Sequence of chain 1.A:
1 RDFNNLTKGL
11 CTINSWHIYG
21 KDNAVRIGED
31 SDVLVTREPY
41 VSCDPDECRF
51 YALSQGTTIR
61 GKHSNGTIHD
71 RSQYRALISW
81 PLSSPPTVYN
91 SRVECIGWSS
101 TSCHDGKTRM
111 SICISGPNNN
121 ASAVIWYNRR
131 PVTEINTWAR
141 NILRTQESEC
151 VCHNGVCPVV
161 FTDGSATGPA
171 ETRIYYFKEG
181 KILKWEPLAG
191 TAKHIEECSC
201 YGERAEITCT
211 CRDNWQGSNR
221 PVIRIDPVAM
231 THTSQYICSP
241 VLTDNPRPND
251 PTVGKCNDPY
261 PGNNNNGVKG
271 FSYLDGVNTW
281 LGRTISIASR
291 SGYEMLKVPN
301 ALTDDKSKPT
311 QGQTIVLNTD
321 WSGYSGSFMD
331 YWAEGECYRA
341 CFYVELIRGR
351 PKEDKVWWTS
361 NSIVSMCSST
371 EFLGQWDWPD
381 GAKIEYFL

The protein below binds the small molecule below.
Small molecule (SMILES): CCC(CC)O[C@@H]1C=C(C(=O)O)C[C@H](N)[C@H]1NC(C)=O

Binding-site contacts:
Ligand atom C10 contacts residue ARG71 of chain 1.A at 3.7 Å.
Ligand atom O1B contacts residue ARG37 of chain 1.A at 2.8 Å (salt-bridge).
Ligand atom C91 contacts residue ASN214 of chain 1.A at 3.8 Å.
Ligand atom O10 contacts residue ARG71 of chain 1.A at 2.6 Å (salt-bridge).
Ligand atom C3 contacts residue ASP70 of chain 1.A at 3.3 Å.
Ligand atom N4 contacts residue GLU38 of chain 1.A at 2.8 Å (salt-bridge).
Ligand atom C3 contacts residue GLU38 of chain 1.A at 3.5 Å.
Ligand atom C8 contacts residue ARG144 of chain 1.A at 4.0 Å.
Ligand atom O1B contacts residue ARG290 of chain 1.A at 2.9 Å (salt-bridge).
Ligand atom C2 contacts residue TYR324 of chain 1.A at 2.9 Å (hydrophobic).
Ligand atom O1A contacts residue TYR324 of chain 1.A at 3.4 Å (h-bond).
Ligand atom O1A contacts residue ARG290 of chain 1.A at 2.7 Å (salt-bridge).
Ligand atom C5 contacts residue ASP70 of chain 1.A at 3.9 Å.
Ligand atom C82 contacts residue ARG144 of chain 1.A at 4.1 Å.
Ligand atom C1 contacts residue TYR324 of chain 1.A at 3.0 Å (hydrophobic).
Ligand atom C3 contacts residue TYR324 of chain 1.A at 3.2 Å (hydrophobic).
Ligand atom C3 contacts residue ARG37 of chain 1.A at 3.7 Å.
Ligand atom C7 contacts residue TYR324 of chain 1.A at 3.3 Å (hydrophobic).
Ligand atom C4 contacts residue GLU38 of chain 1.A at 3.5 Å.
Ligand atom C9 contacts residue GLU196 of chain 1.A at 3.5 Å.
Ligand atom C6 contacts residue GLU197 of chain 1.A at 3.7 Å.
Ligand atom C1 contacts residue ARG290 of chain 1.A at 3.5 Å.
Ligand atom C4 contacts residue TYR324 of chain 1.A at 3.7 Å (hydrophobic).
Ligand atom C7 contacts residue GLU197 of chain 1.A at 4.1 Å.
Ligand atom C82 contacts residue ARG71 of chain 1.A at 3.8 Å.
Ligand atom C82 contacts residue ILE142 of chain 1.A at 3.9 Å (hydrophobic).
Ligand atom C81 contacts residue ARG144 of chain 1.A at 3.8 Å.
Ligand atom C4 contacts residue ASP70 of chain 1.A at 3.4 Å.
Ligand atom C7 contacts residue ARG212 of chain 1.A at 3.9 Å.
Ligand atom C6 contacts residue TYR324 of chain 1.A at 3.9 Å (hydrophobic).
Ligand atom O1A contacts residue ARG212 of chain 1.A at 3.2 Å (salt-bridge).
Ligand atom C11 contacts residue ILE142 of chain 1.A at 3.9 Å (hydrophobic).
Ligand atom C1 contacts residue ARG37 of chain 1.A at 3.9 Å.
Ligand atom N4 contacts residue ASP70 of chain 1.A at 2.6 Å (salt-bridge).
Ligand atom C1 contacts residue ARG212 of chain 1.A at 3.9 Å.
Ligand atom O10 contacts residue ASP70 of chain 1.A at 3.3 Å.
Ligand atom C11 contacts residue TRP98 of chain 1.A at 3.7 Å (hydrophobic).
Ligand atom C11 contacts residue ARG71 of chain 1.A at 4.1 Å.
Ligand atom O1B contacts residue TYR324 of chain 1.A at 3.5 Å (h-bond).
Ligand atom C91 contacts residue ARG212 of chain 1.A at 3.6 Å.